Binding-site contacts:
Ligand atom C contacts residue SER323 of chain 1.A at 3.5 Å.
Ligand atom CD contacts residue GLU137 of chain 1.A at 3.2 Å.
Ligand atom OXT contacts residue SER323 of chain 1.A at 2.7 Å (h-bond).
Ligand atom CG contacts residue PHE485 of chain 1.A at 3.6 Å (hydrophobic).
Ligand atom O contacts residue SER323 of chain 1.A at 3.9 Å.
Ligand atom N contacts residue ALA478 of chain 1.A at 3.8 Å.
Ligand atom C contacts residue PHE485 of chain 1.A at 4.5 Å (hydrophobic).
Ligand atom C contacts residue ALA478 of chain 1.A at 3.8 Å (hydrophobic).
Ligand atom OXT contacts residue GLY477 of chain 1.A at 2.9 Å (h-bond).
Ligand atom CB contacts residue CSO322 of chain 1.A at 3.5 Å.
Ligand atom O contacts residue GLY477 of chain 1.A at 3.2 Å (h-bond).
Ligand atom N contacts residue GLU137 of chain 1.A at 3.1 Å (salt-bridge).
Ligand atom C contacts residue THR476 of chain 1.A at 4.3 Å.
Ligand atom OXT contacts residue PHE185 of chain 1.A at 4.2 Å.
Ligand atom C contacts residue GLY477 of chain 1.A at 3.2 Å.
Ligand atom CG contacts residue CSO322 of chain 1.A at 4.2 Å.
Ligand atom CA contacts residue PHE185 of chain 1.A at 3.9 Å (hydrophobic).
Ligand atom O contacts residue THR476 of chain 1.A at 4.0 Å.
Ligand atom OXT contacts residue LYS321 of chain 1.A at 4.2 Å.
Ligand atom OXT contacts residue ALA478 of chain 1.A at 4.3 Å.
Ligand atom O contacts residue ALA478 of chain 1.A at 3.0 Å (h-bond).
Ligand atom CA contacts residue GLU137 of chain 1.A at 4.0 Å.
Ligand atom CD contacts residue PHE485 of chain 1.A at 3.6 Å (hydrophobic).
Ligand atom CB contacts residue PHE185 of chain 1.A at 3.8 Å (hydrophobic).
Ligand atom O contacts residue PHE485 of chain 1.A at 3.7 Å.
Ligand atom OXT contacts residue THR476 of chain 1.A at 3.8 Å.
Ligand atom CG contacts residue GLU137 of chain 1.A at 4.0 Å.
Ligand atom CB contacts residue PHE485 of chain 1.A at 4.2 Å (hydrophobic).
Ligand atom CG contacts residue ILE189 of chain 1.A at 3.9 Å (hydrophobic).

Sequence of chain 1.A:
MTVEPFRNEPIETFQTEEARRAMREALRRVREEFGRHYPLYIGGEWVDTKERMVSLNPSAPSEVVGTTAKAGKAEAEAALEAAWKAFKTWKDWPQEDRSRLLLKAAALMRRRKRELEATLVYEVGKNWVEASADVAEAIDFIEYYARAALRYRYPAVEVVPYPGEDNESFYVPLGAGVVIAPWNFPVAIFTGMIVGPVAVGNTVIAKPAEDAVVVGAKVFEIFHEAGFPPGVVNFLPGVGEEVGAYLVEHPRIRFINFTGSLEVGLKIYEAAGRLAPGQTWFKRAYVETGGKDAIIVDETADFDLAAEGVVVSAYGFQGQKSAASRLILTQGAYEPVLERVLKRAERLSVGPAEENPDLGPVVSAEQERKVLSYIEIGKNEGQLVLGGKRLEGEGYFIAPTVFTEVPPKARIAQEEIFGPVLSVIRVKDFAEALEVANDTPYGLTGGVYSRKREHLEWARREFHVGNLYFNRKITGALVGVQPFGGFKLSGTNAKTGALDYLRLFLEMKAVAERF

The small molecule below binds the protein below.
Small molecule (SMILES): O=C(O)[C@@H]1CCCN1